Sequence of chain 1.D:
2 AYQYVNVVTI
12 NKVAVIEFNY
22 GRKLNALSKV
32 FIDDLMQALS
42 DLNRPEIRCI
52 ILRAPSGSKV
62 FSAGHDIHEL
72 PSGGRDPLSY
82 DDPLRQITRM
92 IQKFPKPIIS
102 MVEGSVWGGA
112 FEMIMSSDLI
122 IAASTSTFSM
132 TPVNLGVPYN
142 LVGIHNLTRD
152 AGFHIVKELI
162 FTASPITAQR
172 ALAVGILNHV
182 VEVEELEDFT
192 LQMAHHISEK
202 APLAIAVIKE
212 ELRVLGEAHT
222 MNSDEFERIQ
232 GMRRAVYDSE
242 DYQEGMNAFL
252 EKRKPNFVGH

Binding-site contacts:
Ligand atom CP2 contacts residue ALA64 of chain 1.D at 3.0 Å (hydrophobic).
Ligand atom O contacts residue PHE250 of chain 1.D at 4.0 Å.
Ligand atom C2 contacts residue HIS69 of chain 1.D at 4.0 Å.
Ligand atom N1 contacts residue ILE68 of chain 1.D at 3.0 Å (h-bond).
Ligand atom CP1 contacts residue LEU136 of chain 1.D at 3.8 Å (hydrophobic).
Ligand atom NP1 contacts residue THR132 of chain 1.D at 3.5 Å (h-bond).
Ligand atom C2 contacts residue ILE68 of chain 1.D at 3.5 Å (hydrophobic).
Ligand atom CP5 contacts residue PHE250 of chain 1.D at 3.9 Å (hydrophobic).
Ligand atom O contacts residue ILE68 of chain 1.D at 4.0 Å.
Ligand atom N6 contacts residue HIS66 of chain 1.D at 2.5 Å (h-bond).
Ligand atom NP1 contacts residue ALA64 of chain 1.D at 3.4 Å (h-bond).
Ligand atom O22 contacts residue LYS60 of chain 1.D at 3.1 Å (salt-bridge).
Ligand atom CP2 contacts residue THR132 of chain 1.D at 3.7 Å.
Ligand atom C2 contacts residue ASP67 of chain 1.D at 3.5 Å.
Ligand atom CP1 contacts residue ILE68 of chain 1.D at 3.5 Å (hydrophobic).
Ligand atom CP9 contacts residue TRP108 of chain 1.D at 3.5 Å (hydrophobic).
Ligand atom O contacts residue LEU136 of chain 1.D at 3.3 Å.
Ligand atom O3' contacts residue LYS253 of chain 1.D at 3.9 Å.
Ligand atom O31 contacts residue LYS253 of chain 1.D at 2.9 Å (salt-bridge).
Ligand atom N1 contacts residue ASP67 of chain 1.D at 3.4 Å.
Ligand atom O2' contacts residue PHE250 of chain 1.D at 3.8 Å.
Ligand atom OP1 contacts residue TRP108 of chain 1.D at 4.0 Å.
Ligand atom CP8 contacts residue TRP108 of chain 1.D at 3.6 Å (hydrophobic).
Ligand atom NP1 contacts residue TRP108 of chain 1.D at 3.8 Å.
Ligand atom CP1 contacts residue HIS66 of chain 1.D at 3.9 Å.
Ligand atom C6 contacts residue ILE68 of chain 1.D at 4.0 Å (hydrophobic).
Ligand atom N1 contacts residue HIS66 of chain 1.D at 3.3 Å (h-bond).
Ligand atom CPB contacts residue LEU25 of chain 1.D at 3.5 Å (hydrophobic).
Ligand atom C5 contacts residue PHE250 of chain 1.D at 3.9 Å (hydrophobic).
Ligand atom O7 contacts residue LYS60 of chain 1.D at 4.0 Å.
Ligand atom O21 contacts residue LYS60 of chain 1.D at 3.6 Å.
Ligand atom CP3 contacts residue ALA64 of chain 1.D at 3.5 Å (hydrophobic).
Ligand atom N6 contacts residue ALA64 of chain 1.D at 3.2 Å (h-bond).
Ligand atom P2 contacts residue LYS60 of chain 1.D at 3.8 Å.
Ligand atom N6 contacts residue GLY65 of chain 1.D at 4.0 Å.
Ligand atom OP2 contacts residue TRP108 of chain 1.D at 3.7 Å.
Ligand atom P3 contacts residue LYS253 of chain 1.D at 3.9 Å.
Ligand atom CP4 contacts residue ALA64 of chain 1.D at 3.0 Å (hydrophobic).
Ligand atom N7 contacts residue ALA64 of chain 1.D at 3.6 Å.
Ligand atom C6 contacts residue HIS66 of chain 1.D at 3.3 Å.

The protein below binds the small molecule below.
Small molecule (SMILES): CC(C(=O)OCCNC(=O)CCNC(=O)[C@H](O)C(C)(C)COP(=O)(O)OP(=O)(O)OC[C@H]1O[C@@H](n2cnc3c(N)ncnc32)[C@H](O)[C@@H]1OP(=O)(O)O)=[N+]([O-])[O-]